Sequence of chain 1.C:
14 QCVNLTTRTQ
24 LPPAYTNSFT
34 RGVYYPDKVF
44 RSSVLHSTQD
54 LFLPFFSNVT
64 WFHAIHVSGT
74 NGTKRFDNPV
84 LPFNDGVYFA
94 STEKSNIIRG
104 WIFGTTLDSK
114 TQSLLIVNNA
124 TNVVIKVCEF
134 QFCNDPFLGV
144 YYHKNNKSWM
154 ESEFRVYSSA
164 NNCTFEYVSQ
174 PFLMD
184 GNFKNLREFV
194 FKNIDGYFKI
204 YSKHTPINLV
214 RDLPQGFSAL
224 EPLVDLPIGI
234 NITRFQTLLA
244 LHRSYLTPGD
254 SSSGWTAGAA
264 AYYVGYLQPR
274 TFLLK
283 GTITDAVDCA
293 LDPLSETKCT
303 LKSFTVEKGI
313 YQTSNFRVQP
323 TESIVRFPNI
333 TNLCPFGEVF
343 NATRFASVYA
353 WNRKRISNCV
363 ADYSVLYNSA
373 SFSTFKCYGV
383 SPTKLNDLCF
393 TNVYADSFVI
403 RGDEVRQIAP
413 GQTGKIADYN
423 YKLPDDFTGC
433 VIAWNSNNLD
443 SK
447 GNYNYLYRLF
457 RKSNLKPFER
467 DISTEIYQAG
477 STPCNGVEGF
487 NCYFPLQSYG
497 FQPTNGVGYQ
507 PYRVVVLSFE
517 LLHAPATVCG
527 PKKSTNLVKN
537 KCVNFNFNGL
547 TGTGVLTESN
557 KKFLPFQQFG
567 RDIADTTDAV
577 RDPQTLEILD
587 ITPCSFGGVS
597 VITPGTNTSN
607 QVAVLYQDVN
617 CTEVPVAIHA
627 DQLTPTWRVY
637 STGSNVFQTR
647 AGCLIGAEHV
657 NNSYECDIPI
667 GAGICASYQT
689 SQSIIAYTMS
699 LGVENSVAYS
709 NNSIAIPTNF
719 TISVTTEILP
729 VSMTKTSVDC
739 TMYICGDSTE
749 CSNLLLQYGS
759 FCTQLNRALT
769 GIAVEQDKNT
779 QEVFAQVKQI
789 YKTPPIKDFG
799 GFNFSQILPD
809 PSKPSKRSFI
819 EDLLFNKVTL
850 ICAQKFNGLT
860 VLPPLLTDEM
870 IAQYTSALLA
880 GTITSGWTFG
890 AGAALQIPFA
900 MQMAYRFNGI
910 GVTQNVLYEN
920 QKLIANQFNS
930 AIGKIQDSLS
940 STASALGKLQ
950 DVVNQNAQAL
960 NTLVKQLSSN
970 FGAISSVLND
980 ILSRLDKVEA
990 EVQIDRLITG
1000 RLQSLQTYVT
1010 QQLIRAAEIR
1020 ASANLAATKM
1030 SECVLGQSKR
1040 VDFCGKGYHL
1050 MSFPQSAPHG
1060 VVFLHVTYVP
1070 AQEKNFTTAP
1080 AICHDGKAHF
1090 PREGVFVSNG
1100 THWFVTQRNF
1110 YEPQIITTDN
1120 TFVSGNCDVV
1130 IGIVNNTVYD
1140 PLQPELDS

A protein and the small-molecule ligand that binds it are described below.
Small molecule (SMILES): CC(=O)N[C@@H]1[C@@H](O)[C@H](O)[C@@H](CO)O[C@H]1O

Binding-site contacts:
Ligand atom C1 contacts residue ASN165 of chain 1.C at 1.5 Å.
Ligand atom C3 contacts residue ASN165 of chain 1.C at 3.9 Å.
Ligand atom N2 contacts residue ASN165 of chain 1.C at 3.1 Å (h-bond).
Ligand atom O5 contacts residue ASN165 of chain 1.C at 2.4 Å (h-bond).
Ligand atom C7 contacts residue ASN165 of chain 1.C at 3.5 Å.
Ligand atom C4 contacts residue ASN165 of chain 1.C at 4.3 Å.
Ligand atom C8 contacts residue ASN164 of chain 1.C at 3.5 Å.
Ligand atom C2 contacts residue ASN165 of chain 1.C at 2.6 Å.
Ligand atom O7 contacts residue ASN165 of chain 1.C at 3.1 Å (h-bond).
Ligand atom C7 contacts residue ASN164 of chain 1.C at 4.5 Å.
Ligand atom C5 contacts residue ASN165 of chain 1.C at 3.7 Å.